A protein and the small-molecule ligand that binds it are described below.
Small molecule (SMILES): N=c1ccn([C@H]2C[C@H](O[P](=O)(O)OC[C@H]3O[C@@H](n4cnc5c(N)ncnc54)C[C@@H]3O[P](=O)(O)OC[C@H]3O[C@@H](n4cnc5c(N)ncnc54)C[C@@H]3O[P](=O)(O)OC[C@H]3O[C@@H](n4cnc5c(N)ncnc54)C[C@@H]3O)[C@@H](COP(=O)=O)O2)c(=O)[nH]1

Binding-site contacts:
Ligand atom P contacts residue PRO276 of chain 6.A at 3.8 Å.
Ligand atom N1 contacts residue TRP60 of chain 6.A at 3.5 Å.
Ligand atom C2' contacts residue TRP60 of chain 6.A at 4.1 Å (hydrophobic).
Ligand atom C1' contacts residue GLN137 of chain 6.A at 4.0 Å.
Ligand atom OP2 contacts residue TRP60 of chain 6.A at 4.4 Å.
Ligand atom N6 contacts residue TRP60 of chain 6.A at 3.0 Å.
Ligand atom C6 contacts residue TRP60 of chain 6.A at 3.4 Å (hydrophobic).
Ligand atom OP2 contacts residue GLN137 of chain 6.A at 3.8 Å.
Ligand atom O3' contacts residue PRO276 of chain 6.A at 3.4 Å.
Ligand atom OP2 contacts residue ASN139 of chain 6.A at 3.3 Å (h-bond).
Ligand atom C2' contacts residue GLN137 of chain 6.A at 2.9 Å.
Ligand atom P contacts residue GLN137 of chain 6.A at 3.5 Å.
Ligand atom OP1 contacts residue ASN275 of chain 6.A at 4.5 Å.
Ligand atom O5' contacts residue PRO276 of chain 6.A at 2.8 Å.
Ligand atom C5' contacts residue PRO276 of chain 6.A at 3.7 Å (hydrophobic).
Ligand atom O4' contacts residue TRP60 of chain 6.A at 4.2 Å.
Ligand atom O5' contacts residue TRP60 of chain 6.A at 3.8 Å.
Ligand atom C2 contacts residue TRP60 of chain 6.A at 3.4 Å (hydrophobic).
Ligand atom C8 contacts residue TRP60 of chain 6.A at 4.4 Å (hydrophobic).
Ligand atom N3 contacts residue TRP60 of chain 6.A at 3.0 Å.
Ligand atom O3' contacts residue TRP60 of chain 6.A at 4.4 Å.
Ligand atom C4 contacts residue TRP60 of chain 6.A at 3.5 Å (hydrophobic).
Ligand atom N9 contacts residue TRP60 of chain 6.A at 3.8 Å.
Ligand atom C3' contacts residue PRO276 of chain 6.A at 3.2 Å (hydrophobic).
Ligand atom C1' contacts residue TRP60 of chain 6.A at 3.5 Å (hydrophobic).
Ligand atom O5' contacts residue GLN137 of chain 6.A at 4.3 Å.
Ligand atom OP2 contacts residue PRO276 of chain 6.A at 3.9 Å.
Ligand atom N6 contacts residue ASP58 of chain 6.A at 4.3 Å.
Ligand atom OP2 contacts residue ARG534 of chain 6.A at 3.6 Å.
Ligand atom C5 contacts residue TRP60 of chain 6.A at 3.8 Å (hydrophobic).
Ligand atom OP1 contacts residue ASN139 of chain 6.A at 3.1 Å (h-bond).
Ligand atom OP1 contacts residue GLN137 of chain 6.A at 4.4 Å.
Ligand atom C3' contacts residue GLN137 of chain 6.A at 2.6 Å.
Ligand atom C4' contacts residue GLN137 of chain 6.A at 4.1 Å.
Ligand atom N7 contacts residue TRP60 of chain 6.A at 3.9 Å.
Ligand atom N6 contacts residue GLY57 of chain 6.A at 3.7 Å.
Ligand atom OP1 contacts residue PRO276 of chain 6.A at 3.1 Å.
Ligand atom P contacts residue ASN139 of chain 6.A at 3.7 Å.
Ligand atom O3' contacts residue GLN137 of chain 6.A at 2.0 Å (h-bond).
Ligand atom C4' contacts residue PRO276 of chain 6.A at 3.7 Å (hydrophobic).

Sequence of chain 6.A:
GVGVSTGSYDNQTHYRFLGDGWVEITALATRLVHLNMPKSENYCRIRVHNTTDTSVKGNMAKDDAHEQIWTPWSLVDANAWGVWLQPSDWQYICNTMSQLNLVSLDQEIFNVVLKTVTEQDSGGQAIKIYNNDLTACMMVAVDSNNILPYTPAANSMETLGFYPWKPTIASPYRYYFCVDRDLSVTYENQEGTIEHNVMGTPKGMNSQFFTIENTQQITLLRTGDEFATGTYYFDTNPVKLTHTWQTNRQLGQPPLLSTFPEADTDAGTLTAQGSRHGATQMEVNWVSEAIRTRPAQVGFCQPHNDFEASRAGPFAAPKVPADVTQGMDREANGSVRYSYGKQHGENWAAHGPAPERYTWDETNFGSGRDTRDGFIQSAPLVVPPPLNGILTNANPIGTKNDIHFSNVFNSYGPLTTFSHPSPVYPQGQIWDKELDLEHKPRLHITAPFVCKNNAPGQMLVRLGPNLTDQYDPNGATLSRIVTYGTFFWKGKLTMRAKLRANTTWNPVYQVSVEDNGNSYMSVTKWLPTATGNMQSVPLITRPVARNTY